Sequence of chain 1.A:
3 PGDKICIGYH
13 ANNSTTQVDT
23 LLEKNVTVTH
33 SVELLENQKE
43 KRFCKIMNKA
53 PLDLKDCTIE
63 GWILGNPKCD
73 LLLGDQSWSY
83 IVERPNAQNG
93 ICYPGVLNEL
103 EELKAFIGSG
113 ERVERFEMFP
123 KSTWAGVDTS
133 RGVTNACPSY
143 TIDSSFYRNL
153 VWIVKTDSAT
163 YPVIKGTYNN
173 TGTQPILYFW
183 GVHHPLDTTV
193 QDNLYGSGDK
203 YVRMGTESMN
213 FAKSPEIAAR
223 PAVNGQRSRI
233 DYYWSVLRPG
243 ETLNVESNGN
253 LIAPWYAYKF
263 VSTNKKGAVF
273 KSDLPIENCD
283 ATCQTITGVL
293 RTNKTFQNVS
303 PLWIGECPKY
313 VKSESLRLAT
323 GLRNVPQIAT

This small molecule binds to this protein.
Small molecule (SMILES): CC(=O)N[C@@H]1[C@@H](O)[C@H](O)[C@@H](CO)O[C@H]1O

Binding-site contacts:
Ligand atom C5 contacts residue GLN19 of chain 1.A at 4.2 Å.
Ligand atom C6 contacts residue ASN27 of chain 1.A at 4.0 Å.
Ligand atom O6 contacts residue ASN27 of chain 1.A at 3.8 Å.
Ligand atom N2 contacts residue ASN27 of chain 1.A at 3.8 Å.
Ligand atom O5 contacts residue GLN19 of chain 1.A at 3.8 Å.
Ligand atom O7 contacts residue ASP21 of chain 1.A at 3.6 Å (salt-bridge).
Ligand atom O5 contacts residue ASN27 of chain 1.A at 1.9 Å (h-bond).
Ligand atom O7 contacts residue ASN27 of chain 1.A at 3.8 Å.
Ligand atom O6 contacts residue GLN19 of chain 1.A at 3.6 Å.
Ligand atom C2 contacts residue ASN27 of chain 1.A at 2.9 Å.
Ligand atom C4 contacts residue ASN27 of chain 1.A at 4.1 Å.
Ligand atom C1 contacts residue ASN27 of chain 1.A at 1.4 Å.
Ligand atom C7 contacts residue ASN27 of chain 1.A at 4.0 Å.
Ligand atom C5 contacts residue ASN27 of chain 1.A at 3.1 Å.
Ligand atom C1 contacts residue GLN19 of chain 1.A at 4.0 Å.
Ligand atom C3 contacts residue ASN27 of chain 1.A at 3.9 Å.